Binding-site contacts:
Ligand atom O09 contacts residue SER143 of chain 1.A at 2.6 Å (h-bond).
Ligand atom C10 contacts residue TYR156 of chain 1.A at 3.5 Å (hydrophobic).
Ligand atom C08 contacts residue NAD1 of chain 1.B at 3.1 Å.
Ligand atom C13 contacts residue TRP194 of chain 1.A at 3.6 Å (hydrophobic).
Ligand atom O09 contacts residue NAD1 of chain 1.B at 2.9 Å.
Ligand atom C18 contacts residue HIS95 of chain 1.A at 3.1 Å.
Ligand atom C08 contacts residue TYR156 of chain 1.A at 3.4 Å (hydrophobic).
Ligand atom C18 contacts residue PRO98 of chain 1.A at 3.6 Å (hydrophobic).
Ligand atom C16 contacts residue GLN150 of chain 1.A at 3.8 Å.
Ligand atom C01 contacts residue LEU197 of chain 1.A at 3.8 Å (hydrophobic).
Ligand atom C13 contacts residue LEU197 of chain 1.A at 3.9 Å (hydrophobic).
Ligand atom F07 contacts residue VAL145 of chain 1.A at 3.4 Å.
Ligand atom C04 contacts residue ASN188 of chain 1.A at 3.3 Å.
Ligand atom C20 contacts residue GLN150 of chain 1.A at 3.6 Å.
Ligand atom C12 contacts residue TRP194 of chain 1.A at 3.3 Å (hydrophobic).
Ligand atom C12 contacts residue LEU197 of chain 1.A at 3.8 Å (hydrophobic).
Ligand atom C08 contacts residue SER143 of chain 1.A at 3.6 Å.
Ligand atom O09 contacts residue TYR156 of chain 1.A at 2.4 Å (h-bond).
Ligand atom C05 contacts residue ASN188 of chain 1.A at 3.4 Å.
Ligand atom N24 contacts residue LEU197 of chain 1.A at 3.6 Å.
Ligand atom F07 contacts residue PRO186 of chain 1.A at 3.7 Å.
Ligand atom F23 contacts residue GLN150 of chain 1.A at 3.2 Å.
Ligand atom C10 contacts residue HIS95 of chain 1.A at 3.6 Å.
Ligand atom O21 contacts residue ALA151 of chain 1.A at 2.6 Å (h-bond).
Ligand atom N24 contacts residue GLN150 of chain 1.A at 3.8 Å.
Ligand atom C19 contacts residue GLN152 of chain 1.A at 3.6 Å.
Ligand atom C10 contacts residue NAD1 of chain 1.B at 3.6 Å.
Ligand atom C05 contacts residue TYR255 of chain 4.A at 3.7 Å (hydrophobic).
Ligand atom F07 contacts residue NAD1 of chain 1.B at 3.8 Å.
Ligand atom F07 contacts residue SER143 of chain 1.A at 2.9 Å.
Ligand atom C03 contacts residue NAD1 of chain 1.B at 3.8 Å.
Ligand atom C22 contacts residue GLN150 of chain 1.A at 3.3 Å.
Ligand atom C11 contacts residue LEU197 of chain 1.A at 3.6 Å (hydrophobic).
Ligand atom O21 contacts residue GLN150 of chain 1.A at 3.4 Å.
Ligand atom C17 contacts residue HIS95 of chain 1.A at 3.1 Å.
Ligand atom C20 contacts residue ALA151 of chain 1.A at 3.3 Å (hydrophobic).
Ligand atom F07 contacts residue TYR255 of chain 4.A at 3.2 Å.
Ligand atom C06 contacts residue SER143 of chain 1.A at 3.7 Å.
Ligand atom C06 contacts residue NAD1 of chain 1.B at 3.5 Å.
Ligand atom C19 contacts residue ALA151 of chain 1.A at 3.1 Å (hydrophobic).

This protein binds this small molecule.
Small molecule (SMILES): C=C(c1ccc(F)c(O)c1)c1cccc(-c2cccc(O)c2F)n1

Sequence of chain 1.A:
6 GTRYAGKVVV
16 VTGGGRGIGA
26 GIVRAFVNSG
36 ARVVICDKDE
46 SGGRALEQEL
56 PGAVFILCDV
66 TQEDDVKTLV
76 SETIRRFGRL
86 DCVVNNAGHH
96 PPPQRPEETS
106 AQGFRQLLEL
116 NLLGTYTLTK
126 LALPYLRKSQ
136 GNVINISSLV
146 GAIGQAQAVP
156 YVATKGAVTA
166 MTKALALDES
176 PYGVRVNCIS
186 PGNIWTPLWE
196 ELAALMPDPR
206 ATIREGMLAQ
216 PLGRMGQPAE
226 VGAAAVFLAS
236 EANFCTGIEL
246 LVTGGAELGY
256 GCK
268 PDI

Sequence of chain 4.A:
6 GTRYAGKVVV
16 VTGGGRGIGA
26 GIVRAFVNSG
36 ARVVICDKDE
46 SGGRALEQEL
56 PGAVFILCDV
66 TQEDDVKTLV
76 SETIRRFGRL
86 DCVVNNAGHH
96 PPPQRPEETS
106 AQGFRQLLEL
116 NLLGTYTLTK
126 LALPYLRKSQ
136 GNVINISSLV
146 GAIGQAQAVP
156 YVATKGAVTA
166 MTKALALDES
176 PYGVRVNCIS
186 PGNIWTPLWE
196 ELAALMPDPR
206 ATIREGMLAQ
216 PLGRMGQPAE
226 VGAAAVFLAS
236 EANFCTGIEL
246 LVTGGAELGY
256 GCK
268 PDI